A protein and the small-molecule ligand that binds it are described below.
Small molecule (SMILES): CC(=O)N[C@@H]1[C@@H](O)[C@H](O)[C@@H](CO)O[C@H]1O

Binding-site contacts:
Ligand atom C3 contacts residue ASN42 of chain 1.A at 3.9 Å.
Ligand atom C1 contacts residue SER24 of chain 1.A at 4.0 Å.
Ligand atom O7 contacts residue ASN42 of chain 1.A at 3.9 Å.
Ligand atom C4 contacts residue ASN42 of chain 1.A at 4.3 Å.
Ligand atom O5 contacts residue ASN42 of chain 1.A at 2.4 Å (h-bond).
Ligand atom N2 contacts residue SER24 of chain 1.A at 3.1 Å (h-bond).
Ligand atom C7 contacts residue ARG25 of chain 1.A at 4.4 Å.
Ligand atom O7 contacts residue ARG25 of chain 1.A at 4.4 Å.
Ligand atom N2 contacts residue ASN42 of chain 1.A at 3.0 Å (h-bond).
Ligand atom C8 contacts residue TRP23 of chain 1.A at 3.4 Å (hydrophobic).
Ligand atom C2 contacts residue SER24 of chain 1.A at 3.9 Å.
Ligand atom C1 contacts residue ASN42 of chain 1.A at 1.4 Å.
Ligand atom C8 contacts residue SER24 of chain 1.A at 3.7 Å.
Ligand atom C7 contacts residue SER24 of chain 1.A at 3.9 Å.
Ligand atom C2 contacts residue ASN42 of chain 1.A at 2.5 Å.
Ligand atom C8 contacts residue ARG25 of chain 1.A at 4.0 Å.
Ligand atom N2 contacts residue ARG25 of chain 1.A at 4.4 Å.
Ligand atom C7 contacts residue ASN42 of chain 1.A at 3.6 Å.
Ligand atom C5 contacts residue ASN42 of chain 1.A at 3.7 Å.
Ligand atom C3 contacts residue SER24 of chain 1.A at 4.2 Å.

Sequence of chain 1.A:
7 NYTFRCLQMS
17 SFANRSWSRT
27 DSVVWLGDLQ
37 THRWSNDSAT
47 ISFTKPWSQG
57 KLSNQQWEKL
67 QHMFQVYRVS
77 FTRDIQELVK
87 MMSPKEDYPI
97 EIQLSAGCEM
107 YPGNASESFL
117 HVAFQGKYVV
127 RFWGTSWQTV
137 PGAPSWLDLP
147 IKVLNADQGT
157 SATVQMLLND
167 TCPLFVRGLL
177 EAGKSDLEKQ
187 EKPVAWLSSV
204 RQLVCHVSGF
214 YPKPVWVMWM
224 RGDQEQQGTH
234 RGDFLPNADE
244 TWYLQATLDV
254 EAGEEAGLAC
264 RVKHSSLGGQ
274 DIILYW